Binding-site contacts:
Ligand atom C11 contacts residue ALA138 of chain 1.A at 3.9 Å (hydrophobic).
Ligand atom C16 contacts residue CYS80 of chain 1.A at 4.1 Å (hydrophobic).
Ligand atom CL1 contacts residue ILE144 of chain 1.A at 4.1 Å.
Ligand atom C14 contacts residue LEU59 of chain 1.A at 4.1 Å (hydrophobic).
Ligand atom C11 contacts residue THR84 of chain 1.A at 3.5 Å.
Ligand atom C20 contacts residue ILE77 of chain 1.A at 3.6 Å (hydrophobic).
Ligand atom C18 contacts residue ILE77 of chain 1.A at 4.1 Å (hydrophobic).
Ligand atom CL1 contacts residue ILE46 of chain 1.A at 4.0 Å.
Ligand atom C16 contacts residue THR84 of chain 1.A at 3.4 Å.
Ligand atom C12 contacts residue LEU59 of chain 1.A at 3.8 Å (hydrophobic).
Ligand atom C16 contacts residue ALA138 of chain 1.A at 4.1 Å (hydrophobic).
Ligand atom C16 contacts residue VAL137 of chain 1.A at 4.2 Å (hydrophobic).
Ligand atom O03 contacts residue LEU59 of chain 1.A at 3.9 Å.
Ligand atom C21 contacts residue VAL137 of chain 1.A at 4.1 Å (hydrophobic).
Ligand atom C15 contacts residue ALA138 of chain 1.A at 3.4 Å (hydrophobic).
Ligand atom CL1 contacts residue LEU52 of chain 1.A at 3.5 Å.
Ligand atom C13 contacts residue ALA138 of chain 1.A at 3.5 Å (hydrophobic).
Ligand atom C08 contacts residue LEU59 of chain 1.A at 3.7 Å (hydrophobic).
Ligand atom C15 contacts residue THR84 of chain 1.A at 3.3 Å.
Ligand atom C14 contacts residue LYS62 of chain 1.A at 4.0 Å.
Ligand atom C17 contacts residue CYS80 of chain 1.A at 3.8 Å (hydrophobic).
Ligand atom C17 contacts residue VAL137 of chain 1.A at 4.0 Å (hydrophobic).
Ligand atom C12 contacts residue LYS62 of chain 1.A at 3.9 Å.
Ligand atom O04 contacts residue LYS62 of chain 1.A at 2.4 Å (salt-bridge).
Ligand atom C13 contacts residue TYR139 of chain 1.A at 3.6 Å (hydrophobic).
Ligand atom C09 contacts residue ALA138 of chain 1.A at 4.1 Å (hydrophobic).
Ligand atom C20 contacts residue CYS81 of chain 1.A at 4.1 Å (hydrophobic).
Ligand atom C19 contacts residue VAL137 of chain 1.A at 3.9 Å (hydrophobic).
Ligand atom C18 contacts residue CYS80 of chain 1.A at 3.3 Å (hydrophobic).
Ligand atom C20 contacts residue CYS80 of chain 1.A at 3.5 Å (hydrophobic).
Ligand atom C07 contacts residue TYR139 of chain 1.A at 4.1 Å (hydrophobic).
Ligand atom O05 contacts residue CYS80 of chain 1.A at 3.8 Å.
Ligand atom C19 contacts residue LEU59 of chain 1.A at 4.1 Å (hydrophobic).
Ligand atom O05 contacts residue THR84 of chain 1.A at 2.5 Å (h-bond).
Ligand atom O02 contacts residue TYR139 of chain 1.A at 3.3 Å.
Ligand atom C21 contacts residue LEU59 of chain 1.A at 3.8 Å (hydrophobic).
Ligand atom C10 contacts residue LYS62 of chain 1.A at 3.4 Å.
Ligand atom C09 contacts residue TYR139 of chain 1.A at 4.0 Å (hydrophobic).
Ligand atom C18 contacts residue CYS81 of chain 1.A at 3.9 Å (hydrophobic).
Ligand atom O03 contacts residue LYS62 of chain 1.A at 3.7 Å.

Sequence of chain 1.A:
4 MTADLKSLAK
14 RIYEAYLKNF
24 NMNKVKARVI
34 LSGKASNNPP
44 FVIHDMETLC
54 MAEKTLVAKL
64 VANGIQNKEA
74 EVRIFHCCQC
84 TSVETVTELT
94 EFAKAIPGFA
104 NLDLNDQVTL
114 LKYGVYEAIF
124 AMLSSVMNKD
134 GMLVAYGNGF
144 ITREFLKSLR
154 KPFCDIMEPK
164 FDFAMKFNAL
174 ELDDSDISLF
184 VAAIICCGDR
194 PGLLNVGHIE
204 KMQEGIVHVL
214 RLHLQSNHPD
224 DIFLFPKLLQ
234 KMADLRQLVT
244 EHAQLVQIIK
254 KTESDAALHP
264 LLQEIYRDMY

The protein below binds the small molecule below.
Small molecule (SMILES): CC(C)(Oc1ccc(C(=O)c2ccc(Cl)cc2)cc1)C(=O)O